Sequence of chain 2.A:
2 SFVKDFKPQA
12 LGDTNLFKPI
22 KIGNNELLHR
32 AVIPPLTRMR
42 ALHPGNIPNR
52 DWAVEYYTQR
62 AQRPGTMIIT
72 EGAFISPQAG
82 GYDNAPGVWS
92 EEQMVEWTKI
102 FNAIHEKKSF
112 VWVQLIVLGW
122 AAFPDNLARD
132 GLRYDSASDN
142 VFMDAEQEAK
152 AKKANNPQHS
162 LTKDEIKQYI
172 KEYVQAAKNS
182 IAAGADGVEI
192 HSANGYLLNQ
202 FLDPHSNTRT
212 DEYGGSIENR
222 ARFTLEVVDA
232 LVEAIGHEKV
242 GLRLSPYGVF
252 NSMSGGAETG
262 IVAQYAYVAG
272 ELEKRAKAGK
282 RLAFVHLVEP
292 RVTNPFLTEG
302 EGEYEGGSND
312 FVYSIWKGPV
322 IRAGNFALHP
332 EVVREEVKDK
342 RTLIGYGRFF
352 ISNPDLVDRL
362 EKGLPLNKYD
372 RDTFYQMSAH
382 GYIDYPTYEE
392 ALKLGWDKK

This protein binds this small molecule.
Small molecule (SMILES): C=C(C)[C@H]1CC=C(C)C(=O)C1

Binding-site contacts:
Ligand atom C1 contacts residue FMN1 of chain 2.L at 3.4 Å.
Ligand atom C6 contacts residue FMN1 of chain 2.L at 3.3 Å.
Ligand atom O1 contacts residue TYR197 of chain 2.A at 3.2 Å.
Ligand atom O1 contacts residue ASN195 of chain 2.A at 2.9 Å (h-bond).
Ligand atom C4 contacts residue THR38 of chain 2.A at 3.7 Å.
Ligand atom C6 contacts residue TYR197 of chain 2.A at 3.5 Å (hydrophobic).
Ligand atom C9 contacts residue THR38 of chain 2.A at 3.4 Å.
Ligand atom C5 contacts residue THR38 of chain 2.A at 2.9 Å.
Ligand atom C7 contacts residue FMN1 of chain 2.L at 3.4 Å.
Ligand atom C3 contacts residue TYR376 of chain 2.A at 3.4 Å (hydrophobic).
Ligand atom C4 contacts residue TYR197 of chain 2.A at 3.2 Å (hydrophobic).
Ligand atom C10 contacts residue GLY73 of chain 2.A at 3.8 Å.
Ligand atom C3 contacts residue PHE297 of chain 2.A at 4.2 Å (hydrophobic).
Ligand atom C1 contacts residue TYR197 of chain 2.A at 3.3 Å (hydrophobic).
Ligand atom O1 contacts residue HIS192 of chain 2.A at 2.9 Å (h-bond).
Ligand atom C10 contacts residue FMN1 of chain 2.L at 3.5 Å.
Ligand atom C1 contacts residue ASN195 of chain 2.A at 4.0 Å.
Ligand atom C3 contacts residue FMN1 of chain 2.L at 3.7 Å.
Ligand atom C6 contacts residue HIS192 of chain 2.A at 4.0 Å.
Ligand atom C9 contacts residue TYR83 of chain 2.A at 3.4 Å (hydrophobic).
Ligand atom C8 contacts residue FMN1 of chain 2.L at 3.9 Å.
Ligand atom C7 contacts residue PHE251 of chain 2.A at 3.8 Å (hydrophobic).
Ligand atom C9 contacts residue MET40 of chain 2.A at 4.2 Å (hydrophobic).
Ligand atom C6 contacts residue THR38 of chain 2.A at 4.1 Å.
Ligand atom C2 contacts residue FMN1 of chain 2.L at 3.5 Å.
Ligand atom C7 contacts residue PRO296 of chain 2.A at 3.7 Å (hydrophobic).
Ligand atom C10 contacts residue ILE117 of chain 2.A at 3.8 Å (hydrophobic).
Ligand atom C7 contacts residue ASN195 of chain 2.A at 3.8 Å.
Ligand atom C4 contacts residue TYR376 of chain 2.A at 3.3 Å (hydrophobic).
Ligand atom C1 contacts residue HIS192 of chain 2.A at 3.9 Å.
Ligand atom C7 contacts residue TYR197 of chain 2.A at 4.3 Å (hydrophobic).
Ligand atom C4 contacts residue FMN1 of chain 2.L at 4.1 Å.
Ligand atom C5 contacts residue FMN1 of chain 2.L at 3.3 Å.
Ligand atom C10 contacts residue THR38 of chain 2.A at 2.8 Å.
Ligand atom C2 contacts residue PHE251 of chain 2.A at 4.2 Å (hydrophobic).
Ligand atom C8 contacts residue THR38 of chain 2.A at 2.9 Å.
Ligand atom C3 contacts residue TYR197 of chain 2.A at 3.3 Å (hydrophobic).
Ligand atom C2 contacts residue TYR197 of chain 2.A at 3.4 Å (hydrophobic).
Ligand atom O1 contacts residue FMN1 of chain 2.L at 3.0 Å.
Ligand atom C5 contacts residue TYR197 of chain 2.A at 3.9 Å (hydrophobic).